Sequence of chain 1.F:
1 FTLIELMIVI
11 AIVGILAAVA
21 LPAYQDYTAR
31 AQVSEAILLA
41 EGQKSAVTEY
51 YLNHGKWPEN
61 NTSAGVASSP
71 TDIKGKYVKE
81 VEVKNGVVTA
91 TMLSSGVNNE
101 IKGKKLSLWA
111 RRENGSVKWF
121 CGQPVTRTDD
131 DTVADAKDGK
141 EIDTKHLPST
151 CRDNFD

Binding-site contacts:
Ligand atom C1 contacts residue ASN60 of chain 1.F at 4.0 Å.
Ligand atom C4 contacts residue SER63 of chain 1.F at 4.1 Å.
Ligand atom O5 contacts residue TYR50 of chain 1.F at 3.3 Å (h-bond).
Ligand atom C8 contacts residue THR62 of chain 1.F at 3.5 Å.
Ligand atom N4 contacts residue TYR50 of chain 1.F at 4.1 Å.
Ligand atom C5 contacts residue TYR50 of chain 1.F at 2.6 Å (hydrophobic).
Ligand atom C3 contacts residue SER63 of chain 1.F at 3.7 Å.
Ligand atom C2 contacts residue ASN60 of chain 1.F at 4.4 Å.
Ligand atom O7 contacts residue SER63 of chain 1.F at 3.9 Å.
Ligand atom O5 contacts residue GLU59 of chain 1.F at 4.4 Å.
Ligand atom C5 contacts residue SER63 of chain 1.F at 3.6 Å.
Ligand atom C6 contacts residue LYS56 of chain 1.F at 3.6 Å.
Ligand atom C4 contacts residue TYR50 of chain 1.F at 3.9 Å (hydrophobic).
Ligand atom N2 contacts residue THR62 of chain 1.F at 4.2 Å.
Ligand atom C7 contacts residue SER63 of chain 1.F at 3.5 Å.
Ligand atom C2 contacts residue SER63 of chain 1.F at 2.3 Å.
Ligand atom O7 contacts residue ASN60 of chain 1.F at 4.0 Å.
Ligand atom C6 contacts residue TYR50 of chain 1.F at 2.2 Å (hydrophobic).
Ligand atom C7 contacts residue THR62 of chain 1.F at 3.6 Å.
Ligand atom C1 contacts residue TYR50 of chain 1.F at 4.2 Å (hydrophobic).
Ligand atom O5 contacts residue SER63 of chain 1.F at 2.3 Å (h-bond).
Ligand atom O10 contacts residue GLU59 of chain 1.F at 3.7 Å.
Ligand atom C1 contacts residue SER63 of chain 1.F at 1.4 Å.
Ligand atom O7 contacts residue THR62 of chain 1.F at 3.8 Å.
Ligand atom N2 contacts residue SER63 of chain 1.F at 2.8 Å (h-bond).
Ligand atom O5 contacts residue ASN60 of chain 1.F at 4.4 Å.

The protein below binds the small molecule below.
Small molecule (SMILES): CC(=O)N[C@H]1[C@H](O[C@H]2O[C@H](CO)[C@H](O)[C@H](O)[C@H]2O)[C@@H](NC(C)=O)CO[C@@H]1C